Sequence of chain 1.A:
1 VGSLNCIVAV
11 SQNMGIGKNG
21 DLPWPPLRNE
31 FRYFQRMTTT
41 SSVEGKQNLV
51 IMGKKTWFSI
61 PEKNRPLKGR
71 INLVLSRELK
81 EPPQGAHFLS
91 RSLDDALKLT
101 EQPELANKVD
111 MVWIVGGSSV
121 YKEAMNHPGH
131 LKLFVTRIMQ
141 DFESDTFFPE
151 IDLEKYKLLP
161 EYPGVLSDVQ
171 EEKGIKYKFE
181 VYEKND

Binding-site contacts:
Ligand atom C2 contacts residue GLU30 of chain 1.A at 3.6 Å.
Ligand atom N2 contacts residue THR136 of chain 1.A at 3.6 Å.
Ligand atom C8A contacts residue GLU30 of chain 1.A at 3.6 Å.
Ligand atom CAJ contacts residue ILE60 of chain 1.A at 3.7 Å (hydrophobic).
Ligand atom CAL contacts residue PHE31 of chain 1.A at 3.7 Å (hydrophobic).
Ligand atom C4A contacts residue PHE34 of chain 1.A at 3.7 Å (hydrophobic).
Ligand atom N4 contacts residue VAL115 of chain 1.A at 3.4 Å (h-bond).
Ligand atom CAK contacts residue PHE31 of chain 1.A at 3.8 Å (hydrophobic).
Ligand atom N1 contacts residue GLU30 of chain 1.A at 2.7 Å (salt-bridge).
Ligand atom N3 contacts residue PHE34 of chain 1.A at 3.5 Å.
Ligand atom C2 contacts residue VAL8 of chain 1.A at 3.7 Å (hydrophobic).
Ligand atom C4 contacts residue ILE7 of chain 1.A at 3.8 Å (hydrophobic).
Ligand atom N2 contacts residue GLU30 of chain 1.A at 2.8 Å (salt-bridge).
Ligand atom N4 contacts residue PHE34 of chain 1.A at 3.6 Å.
Ligand atom CAH contacts residue PRO61 of chain 1.A at 3.8 Å (hydrophobic).
Ligand atom CAK contacts residue PRO61 of chain 1.A at 3.9 Å (hydrophobic).
Ligand atom CBC contacts residue PRO61 of chain 1.A at 3.7 Å (hydrophobic).
Ligand atom CAI contacts residue ILE60 of chain 1.A at 3.9 Å (hydrophobic).
Ligand atom CAK contacts residue LEU22 of chain 1.A at 3.8 Å (hydrophobic).
Ligand atom CAP contacts residue ASN64 of chain 1.A at 3.6 Å.
Ligand atom OAC contacts residue GLN35 of chain 1.A at 3.8 Å.
Ligand atom CAF contacts residue SER59 of chain 1.A at 3.5 Å.
Ligand atom C2 contacts residue PHE34 of chain 1.A at 3.8 Å (hydrophobic).
Ligand atom CBC contacts residue LEU22 of chain 1.A at 3.9 Å (hydrophobic).
Ligand atom N4 contacts residue TYR121 of chain 1.A at 3.5 Å (h-bond).
Ligand atom N8 contacts residue GLU30 of chain 1.A at 3.5 Å (salt-bridge).
Ligand atom N3 contacts residue VAL8 of chain 1.A at 3.4 Å.
Ligand atom N2 contacts residue ALA9 of chain 1.A at 3.9 Å.
Ligand atom CAE contacts residue ASP21 of chain 1.A at 3.6 Å.
Ligand atom N1 contacts residue ALA9 of chain 1.A at 3.7 Å.
Ligand atom N3 contacts residue ALA9 of chain 1.A at 3.6 Å (h-bond).
Ligand atom N2 contacts residue VAL8 of chain 1.A at 3.6 Å (h-bond).
Ligand atom N2 contacts residue ILE7 of chain 1.A at 3.7 Å.
Ligand atom N8 contacts residue PHE31 of chain 1.A at 3.8 Å.
Ligand atom N4 contacts residue ILE7 of chain 1.A at 3.0 Å (h-bond).
Ligand atom CAE contacts residue SER59 of chain 1.A at 3.6 Å.
Ligand atom CAG contacts residue PHE34 of chain 1.A at 3.5 Å (hydrophobic).
Ligand atom C4 contacts residue PHE34 of chain 1.A at 3.4 Å (hydrophobic).
Ligand atom C2 contacts residue ALA9 of chain 1.A at 3.6 Å (hydrophobic).
Ligand atom N3 contacts residue ILE7 of chain 1.A at 3.5 Å.

A small-molecule ligand and the protein it binds are described below.
Small molecule (SMILES): Nc1nc(N)c2nc(CN3c4ccccc4C=Cc4cc(OCCCC(=O)O)ccc43)cnc2n1